Sequence of chain 11.B:
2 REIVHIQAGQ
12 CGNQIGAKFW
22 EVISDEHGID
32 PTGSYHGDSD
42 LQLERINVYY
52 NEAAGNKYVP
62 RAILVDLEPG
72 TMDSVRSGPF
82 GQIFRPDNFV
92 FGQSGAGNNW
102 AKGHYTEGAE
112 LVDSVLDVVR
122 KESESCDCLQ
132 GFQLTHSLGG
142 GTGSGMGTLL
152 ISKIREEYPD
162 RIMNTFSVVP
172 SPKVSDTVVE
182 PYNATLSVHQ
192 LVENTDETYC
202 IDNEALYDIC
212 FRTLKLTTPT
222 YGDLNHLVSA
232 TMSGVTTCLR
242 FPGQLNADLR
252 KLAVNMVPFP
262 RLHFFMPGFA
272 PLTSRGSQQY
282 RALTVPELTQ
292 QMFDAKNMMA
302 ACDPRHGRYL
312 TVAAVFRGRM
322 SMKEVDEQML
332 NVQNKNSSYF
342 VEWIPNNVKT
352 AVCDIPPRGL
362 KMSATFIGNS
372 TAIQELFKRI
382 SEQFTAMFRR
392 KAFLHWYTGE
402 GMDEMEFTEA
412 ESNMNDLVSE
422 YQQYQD

Binding-site contacts:
Ligand atom O12 contacts residue GLY360 of chain 11.B at 3.5 Å (h-bond).
Ligand atom C36 contacts residue HIS227 of chain 11.B at 3.2 Å.
Ligand atom C09 contacts residue HIS227 of chain 11.B at 3.8 Å.
Ligand atom C07 contacts residue HIS227 of chain 11.B at 3.2 Å.
Ligand atom O13 contacts residue ARG359 of chain 11.B at 3.2 Å (salt-bridge).
Ligand atom C32 contacts residue VAL23 of chain 11.B at 3.5 Å (hydrophobic).
Ligand atom C33 contacts residue ASP26 of chain 11.B at 3.7 Å.
Ligand atom C42 contacts residue VAL23 of chain 11.B at 3.5 Å (hydrophobic).
Ligand atom O06 contacts residue LEU273 of chain 11.B at 3.5 Å.
Ligand atom C37 contacts residue PRO358 of chain 11.B at 3.7 Å (hydrophobic).
Ligand atom C15 contacts residue PRO272 of chain 11.B at 3.1 Å (hydrophobic).
Ligand atom C33 contacts residue VAL23 of chain 11.B at 3.6 Å (hydrophobic).
Ligand atom C41 contacts residue VAL23 of chain 11.B at 3.7 Å (hydrophobic).
Ligand atom O06 contacts residue PRO272 of chain 11.B at 3.4 Å (h-bond).
Ligand atom C15 contacts residue THR274 of chain 11.B at 3.7 Å.
Ligand atom O13 contacts residue PRO358 of chain 11.B at 3.2 Å.
Ligand atom C39 contacts residue PHE270 of chain 11.B at 3.4 Å (hydrophobic).
Ligand atom C07 contacts residue LEU228 of chain 11.B at 3.6 Å (hydrophobic).
Ligand atom C14 contacts residue THR274 of chain 11.B at 3.3 Å.
Ligand atom C19 contacts residue ARG276 of chain 11.B at 3.7 Å.
Ligand atom O14 contacts residue HIS227 of chain 11.B at 2.9 Å.
Ligand atom C40 contacts residue SER234 of chain 11.B at 3.0 Å.
Ligand atom C08 contacts residue HIS227 of chain 11.B at 3.4 Å.
Ligand atom C39 contacts residue PRO358 of chain 11.B at 3.8 Å (hydrophobic).
Ligand atom C16 contacts residue THR274 of chain 11.B at 3.4 Å.
Ligand atom C39 contacts residue SER234 of chain 11.B at 3.8 Å.
Ligand atom C28 contacts residue PRO358 of chain 11.B at 3.6 Å (hydrophobic).
Ligand atom O08 contacts residue ARG276 of chain 11.B at 3.7 Å.
Ligand atom C40 contacts residue ALA231 of chain 11.B at 3.4 Å (hydrophobic).
Ligand atom C41 contacts residue GLU27 of chain 11.B at 3.1 Å.
Ligand atom C38 contacts residue PHE270 of chain 11.B at 3.6 Å (hydrophobic).
Ligand atom C38 contacts residue PRO358 of chain 11.B at 3.5 Å (hydrophobic).
Ligand atom C41 contacts residue SER234 of chain 11.B at 3.5 Å.
Ligand atom C19 contacts residue THR274 of chain 11.B at 3.0 Å.
Ligand atom C06 contacts residue HIS227 of chain 11.B at 3.6 Å.
Ligand atom O13 contacts residue GLY360 of chain 11.B at 3.6 Å.
Ligand atom O06 contacts residue THR274 of chain 11.B at 2.7 Å (h-bond).
Ligand atom C08 contacts residue LEU228 of chain 11.B at 3.8 Å (hydrophobic).
Ligand atom C39 contacts residue ALA231 of chain 11.B at 3.3 Å (hydrophobic).
Ligand atom C40 contacts residue GLU27 of chain 11.B at 3.4 Å.

This small molecule binds to this protein.
Small molecule (SMILES): CC(=O)O[C@H]1C(=O)[C@@]2(C)[C@H]([C@H](OC(=O)c3ccccc3)[C@]3(O)C[C@H](OC(=O)[C@H](O)[C@@H](NC(=O)c4ccccc4)c4ccccc4)C(C)=C1C3(C)C)[C@]1(OC(C)=O)CO[C@@H]1C[C@@H]2O